Sequence of chain 1.B:
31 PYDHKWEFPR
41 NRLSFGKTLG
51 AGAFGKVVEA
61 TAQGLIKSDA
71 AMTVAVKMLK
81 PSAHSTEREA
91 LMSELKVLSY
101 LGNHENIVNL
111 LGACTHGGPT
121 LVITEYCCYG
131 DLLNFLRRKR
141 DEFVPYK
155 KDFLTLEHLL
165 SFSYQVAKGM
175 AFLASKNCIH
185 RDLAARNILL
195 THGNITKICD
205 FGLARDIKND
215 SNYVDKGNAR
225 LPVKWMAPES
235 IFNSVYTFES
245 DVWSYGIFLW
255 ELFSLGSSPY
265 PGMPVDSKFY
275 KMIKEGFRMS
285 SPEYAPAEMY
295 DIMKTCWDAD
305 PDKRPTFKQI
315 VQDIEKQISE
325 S

Binding-site contacts:
Ligand atom C21 contacts residue CYS128 of chain 1.B at 3.5 Å (hydrophobic).
Ligand atom C20 contacts residue TYR126 of chain 1.B at 3.4 Å (hydrophobic).
Ligand atom O contacts residue VAL108 of chain 1.B at 3.3 Å.
Ligand atom C23 contacts residue ALA75 of chain 1.B at 3.7 Å (hydrophobic).
Ligand atom N5 contacts residue CYS127 of chain 1.B at 2.9 Å (h-bond).
Ligand atom C15 contacts residue CYS127 of chain 1.B at 3.6 Å (hydrophobic).
Ligand atom C23 contacts residue LEU193 of chain 1.B at 3.7 Å (hydrophobic).
Ligand atom C20 contacts residue CYS127 of chain 1.B at 3.7 Å (hydrophobic).
Ligand atom F contacts residue PHE205 of chain 1.B at 3.0 Å.
Ligand atom C5 contacts residue GLU94 of chain 1.B at 3.4 Å.
Ligand atom C9 contacts residue VAL57 of chain 1.B at 3.6 Å (hydrophobic).
Ligand atom C17 contacts residue GLY130 of chain 1.B at 3.7 Å.
Ligand atom N3 contacts residue LYS77 of chain 1.B at 3.4 Å (salt-bridge).
Ligand atom N1 contacts residue GLU94 of chain 1.B at 3.5 Å (salt-bridge).
Ligand atom N3 contacts residue ASP204 of chain 1.B at 3.5 Å (salt-bridge).
Ligand atom O2 contacts residue GLY130 of chain 1.B at 3.4 Å (h-bond).
Ligand atom N1 contacts residue ASP204 of chain 1.B at 3.7 Å.
Ligand atom C2 contacts residue LEU101 of chain 1.B at 3.5 Å (hydrophobic).
Ligand atom C16 contacts residue CYS127 of chain 1.B at 3.0 Å (hydrophobic).
Ligand atom C14 contacts residue LEU49 of chain 1.B at 3.7 Å (hydrophobic).
Ligand atom O2 contacts residue TYR129 of chain 1.B at 3.4 Å.
Ligand atom C18 contacts residue LEU49 of chain 1.B at 3.7 Å (hydrophobic).
Ligand atom C6 contacts residue ASP204 of chain 1.B at 3.2 Å.
Ligand atom N6 contacts residue ALA75 of chain 1.B at 3.5 Å.
Ligand atom N6 contacts residue LEU193 of chain 1.B at 3.3 Å.
Ligand atom O contacts residue ASP204 of chain 1.B at 2.8 Å (salt-bridge).
Ligand atom C19 contacts residue LEU49 of chain 1.B at 3.6 Å (hydrophobic).
Ligand atom C8 contacts residue THR124 of chain 1.B at 3.4 Å.
Ligand atom C4 contacts residue LEU98 of chain 1.B at 3.6 Å (hydrophobic).
Ligand atom C23 contacts residue CYS127 of chain 1.B at 3.4 Å (hydrophobic).
Ligand atom C23 contacts residue GLU125 of chain 1.B at 3.3 Å.
Ligand atom O2 contacts residue CYS128 of chain 1.B at 3.6 Å (h-bond).
Ligand atom N2 contacts residue ASP204 of chain 1.B at 3.7 Å.
Ligand atom O contacts residue CYS203 of chain 1.B at 3.2 Å.
Ligand atom F contacts residue LEU49 of chain 1.B at 3.6 Å.
Ligand atom C12 contacts residue ASP204 of chain 1.B at 3.7 Å.
Ligand atom O1 contacts residue GLY130 of chain 1.B at 3.6 Å.
Ligand atom C13 contacts residue LEU193 of chain 1.B at 3.6 Å (hydrophobic).
Ligand atom N4 contacts residue VAL57 of chain 1.B at 3.7 Å.
Ligand atom C2 contacts residue ILE107 of chain 1.B at 3.4 Å (hydrophobic).

The small molecule below binds the protein below.
Small molecule (SMILES): COCCOc1cc(F)c2c(Nc3ccc(NC(=O)Cn4cc(C(C)C)nn4)cc3)ncnc2c1